Sequence of chain 2.G:
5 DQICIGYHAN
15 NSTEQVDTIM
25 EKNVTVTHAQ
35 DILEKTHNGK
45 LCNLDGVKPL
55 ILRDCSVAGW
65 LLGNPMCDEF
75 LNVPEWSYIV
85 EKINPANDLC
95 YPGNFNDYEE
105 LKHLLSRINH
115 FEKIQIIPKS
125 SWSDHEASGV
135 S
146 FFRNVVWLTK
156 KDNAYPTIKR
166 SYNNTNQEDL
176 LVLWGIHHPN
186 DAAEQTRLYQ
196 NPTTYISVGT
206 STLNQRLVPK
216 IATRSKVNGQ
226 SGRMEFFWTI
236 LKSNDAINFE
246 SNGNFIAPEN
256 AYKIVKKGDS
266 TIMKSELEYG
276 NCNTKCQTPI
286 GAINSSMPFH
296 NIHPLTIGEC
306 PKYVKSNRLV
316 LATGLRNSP

A small-molecule ligand and the protein it binds are described below.
Small molecule (SMILES): CC(=O)N[C@@H]1[C@@H](O)[C@H](O)[C@@H](CO)O[C@H]1O

Binding-site contacts:
Ligand atom O5 contacts residue ASN15 of chain 2.G at 2.4 Å (h-bond).
Ligand atom N2 contacts residue ASN15 of chain 2.G at 3.1 Å (h-bond).
Ligand atom C5 contacts residue ASN15 of chain 2.G at 3.6 Å.
Ligand atom C3 contacts residue ASN15 of chain 2.G at 3.8 Å.
Ligand atom C2 contacts residue ASN15 of chain 2.G at 2.7 Å.
Ligand atom C7 contacts residue ASN15 of chain 2.G at 4.1 Å.
Ligand atom C1 contacts residue ASN15 of chain 2.G at 1.5 Å.
Ligand atom C4 contacts residue ASN15 of chain 2.G at 4.3 Å.